Binding-site contacts:
Ligand atom C8 contacts residue LEU922 of chain 1.A at 3.7 Å (hydrophobic).
Ligand atom O6 contacts residue GLN926 of chain 1.A at 3.2 Å (h-bond).
Ligand atom C7 contacts residue LEU922 of chain 1.A at 3.7 Å (hydrophobic).
Ligand atom N2 contacts residue LEU922 of chain 1.A at 4.4 Å.
Ligand atom O4 contacts residue LEU922 of chain 1.A at 4.1 Å.
Ligand atom O5 contacts residue ASN717 of chain 1.A at 2.3 Å (h-bond).
Ligand atom O7 contacts residue LEU922 of chain 1.A at 3.8 Å.
Ligand atom C4 contacts residue ASN717 of chain 1.A at 4.2 Å.
Ligand atom O6 contacts residue LEU922 of chain 1.A at 4.5 Å.
Ligand atom C2 contacts residue ASN717 of chain 1.A at 2.5 Å.
Ligand atom C1 contacts residue GLN1071 of chain 1.A at 4.3 Å.
Ligand atom C7 contacts residue ASN717 of chain 1.A at 3.5 Å.
Ligand atom C5 contacts residue ASN717 of chain 1.A at 3.6 Å.
Ligand atom C6 contacts residue GLN926 of chain 1.A at 4.4 Å.
Ligand atom N2 contacts residue ASN717 of chain 1.A at 3.0 Å (h-bond).
Ligand atom O5 contacts residue GLN1071 of chain 1.A at 4.1 Å.
Ligand atom C8 contacts residue GLN926 of chain 1.A at 4.4 Å.
Ligand atom C1 contacts residue ASN717 of chain 1.A at 1.4 Å.
Ligand atom O7 contacts residue GLN1071 of chain 1.A at 3.6 Å (h-bond).
Ligand atom O7 contacts residue ASN717 of chain 1.A at 3.6 Å.
Ligand atom C5 contacts residue LEU922 of chain 1.A at 4.0 Å (hydrophobic).
Ligand atom C3 contacts residue ASN717 of chain 1.A at 3.8 Å.

This small molecule binds to this protein.
Small molecule (SMILES): CC(=O)N[C@H]1[C@H](O[C@H]2[C@H](O)[C@@H](NC(C)=O)CO[C@@H]2CO)O[C@H](CO)[C@@H](O)[C@@H]1O

Sequence of chain 1.A:
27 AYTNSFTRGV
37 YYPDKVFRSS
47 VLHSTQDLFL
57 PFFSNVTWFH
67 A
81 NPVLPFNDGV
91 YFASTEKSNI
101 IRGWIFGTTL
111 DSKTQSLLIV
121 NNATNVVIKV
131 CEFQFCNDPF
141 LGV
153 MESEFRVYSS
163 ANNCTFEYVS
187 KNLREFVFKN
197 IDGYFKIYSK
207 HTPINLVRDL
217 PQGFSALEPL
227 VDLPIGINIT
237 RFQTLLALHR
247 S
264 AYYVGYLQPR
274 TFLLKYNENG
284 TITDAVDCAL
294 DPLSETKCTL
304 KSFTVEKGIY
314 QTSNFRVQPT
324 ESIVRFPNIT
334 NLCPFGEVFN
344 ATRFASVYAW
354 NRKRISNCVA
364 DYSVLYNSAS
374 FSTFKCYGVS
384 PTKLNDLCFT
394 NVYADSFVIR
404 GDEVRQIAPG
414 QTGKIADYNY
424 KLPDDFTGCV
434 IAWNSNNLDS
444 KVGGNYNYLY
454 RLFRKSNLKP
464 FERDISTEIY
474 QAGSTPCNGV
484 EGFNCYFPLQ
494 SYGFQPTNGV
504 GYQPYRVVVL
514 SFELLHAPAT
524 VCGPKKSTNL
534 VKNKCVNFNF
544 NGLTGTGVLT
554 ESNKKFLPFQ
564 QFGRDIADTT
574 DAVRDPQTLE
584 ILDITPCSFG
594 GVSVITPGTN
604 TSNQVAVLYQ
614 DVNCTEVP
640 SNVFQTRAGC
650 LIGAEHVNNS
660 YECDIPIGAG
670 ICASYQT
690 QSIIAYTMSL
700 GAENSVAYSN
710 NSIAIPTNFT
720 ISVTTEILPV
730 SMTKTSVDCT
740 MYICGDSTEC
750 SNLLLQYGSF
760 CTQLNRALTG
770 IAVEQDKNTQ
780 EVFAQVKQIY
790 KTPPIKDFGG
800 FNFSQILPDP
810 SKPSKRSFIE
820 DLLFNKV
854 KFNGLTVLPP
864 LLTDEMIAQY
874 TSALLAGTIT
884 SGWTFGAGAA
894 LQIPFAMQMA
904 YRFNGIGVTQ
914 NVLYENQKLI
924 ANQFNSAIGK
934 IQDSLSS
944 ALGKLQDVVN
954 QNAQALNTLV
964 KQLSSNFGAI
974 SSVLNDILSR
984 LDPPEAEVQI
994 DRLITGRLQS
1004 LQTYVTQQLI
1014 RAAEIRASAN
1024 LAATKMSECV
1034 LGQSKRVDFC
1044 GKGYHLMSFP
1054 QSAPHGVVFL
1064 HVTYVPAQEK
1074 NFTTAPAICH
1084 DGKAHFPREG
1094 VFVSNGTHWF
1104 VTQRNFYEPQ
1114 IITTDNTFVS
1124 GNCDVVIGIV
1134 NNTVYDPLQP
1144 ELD